Sequence of chain 6.K:
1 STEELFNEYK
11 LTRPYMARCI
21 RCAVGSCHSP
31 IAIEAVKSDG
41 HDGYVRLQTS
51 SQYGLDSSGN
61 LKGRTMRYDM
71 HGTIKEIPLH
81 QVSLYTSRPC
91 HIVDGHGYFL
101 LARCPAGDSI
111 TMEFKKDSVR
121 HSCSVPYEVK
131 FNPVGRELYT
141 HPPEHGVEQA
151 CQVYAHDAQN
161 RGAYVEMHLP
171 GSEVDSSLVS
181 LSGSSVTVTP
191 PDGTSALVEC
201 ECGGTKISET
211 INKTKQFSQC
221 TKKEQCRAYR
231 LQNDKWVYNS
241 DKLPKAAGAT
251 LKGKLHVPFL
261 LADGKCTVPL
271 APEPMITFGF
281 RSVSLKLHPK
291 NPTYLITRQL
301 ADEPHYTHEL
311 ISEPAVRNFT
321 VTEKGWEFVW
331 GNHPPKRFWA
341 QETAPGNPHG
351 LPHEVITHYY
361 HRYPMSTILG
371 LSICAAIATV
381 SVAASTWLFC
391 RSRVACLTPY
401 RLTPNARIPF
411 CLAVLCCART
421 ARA

Binding-site contacts:
Ligand atom C1 contacts residue ASN212 of chain 6.K at 1.4 Å.
Ligand atom O5 contacts residue ASN212 of chain 6.K at 2.4 Å (h-bond).
Ligand atom C1 contacts residue ILE211 of chain 6.K at 4.2 Å (hydrophobic).
Ligand atom N2 contacts residue ASN212 of chain 6.K at 2.9 Å (h-bond).
Ligand atom C4 contacts residue ASN212 of chain 6.K at 4.2 Å.
Ligand atom C7 contacts residue ASN212 of chain 6.K at 3.7 Å.
Ligand atom C2 contacts residue ASN212 of chain 6.K at 2.5 Å.
Ligand atom C5 contacts residue ASN212 of chain 6.K at 3.7 Å.
Ligand atom N2 contacts residue ILE211 of chain 6.K at 4.0 Å.
Ligand atom O7 contacts residue ASN212 of chain 6.K at 4.1 Å.
Ligand atom C3 contacts residue ASN212 of chain 6.K at 3.8 Å.

This small molecule binds to this protein.
Small molecule (SMILES): CC(=O)N[C@@H]1[C@@H](O)[C@H](O)[C@@H](CO)O[C@H]1O